Binding-site contacts:
Ligand atom C4 contacts residue ASN331 of chain 1.A at 4.2 Å.
Ligand atom C8 contacts residue PRO579 of chain 1.A at 4.2 Å (hydrophobic).
Ligand atom C8 contacts residue ASN331 of chain 1.A at 4.4 Å.
Ligand atom C7 contacts residue GLN580 of chain 1.A at 3.7 Å.
Ligand atom O5 contacts residue ASN331 of chain 1.A at 2.3 Å (h-bond).
Ligand atom C1 contacts residue GLN580 of chain 1.A at 3.8 Å.
Ligand atom C5 contacts residue ASN331 of chain 1.A at 3.7 Å.
Ligand atom O7 contacts residue ASN331 of chain 1.A at 3.0 Å (h-bond).
Ligand atom C3 contacts residue GLN580 of chain 1.A at 4.0 Å.
Ligand atom N2 contacts residue GLN580 of chain 1.A at 3.0 Å (h-bond).
Ligand atom C1 contacts residue ASN331 of chain 1.A at 1.4 Å.
Ligand atom C2 contacts residue GLN580 of chain 1.A at 3.8 Å.
Ligand atom C2 contacts residue ASN331 of chain 1.A at 2.5 Å.
Ligand atom N2 contacts residue ASN331 of chain 1.A at 3.0 Å (h-bond).
Ligand atom C8 contacts residue LEU582 of chain 1.A at 4.3 Å (hydrophobic).
Ligand atom C3 contacts residue ASN331 of chain 1.A at 3.8 Å.
Ligand atom C7 contacts residue ASN331 of chain 1.A at 3.2 Å.
Ligand atom C8 contacts residue GLN580 of chain 1.A at 3.6 Å.

Sequence of chain 1.A:
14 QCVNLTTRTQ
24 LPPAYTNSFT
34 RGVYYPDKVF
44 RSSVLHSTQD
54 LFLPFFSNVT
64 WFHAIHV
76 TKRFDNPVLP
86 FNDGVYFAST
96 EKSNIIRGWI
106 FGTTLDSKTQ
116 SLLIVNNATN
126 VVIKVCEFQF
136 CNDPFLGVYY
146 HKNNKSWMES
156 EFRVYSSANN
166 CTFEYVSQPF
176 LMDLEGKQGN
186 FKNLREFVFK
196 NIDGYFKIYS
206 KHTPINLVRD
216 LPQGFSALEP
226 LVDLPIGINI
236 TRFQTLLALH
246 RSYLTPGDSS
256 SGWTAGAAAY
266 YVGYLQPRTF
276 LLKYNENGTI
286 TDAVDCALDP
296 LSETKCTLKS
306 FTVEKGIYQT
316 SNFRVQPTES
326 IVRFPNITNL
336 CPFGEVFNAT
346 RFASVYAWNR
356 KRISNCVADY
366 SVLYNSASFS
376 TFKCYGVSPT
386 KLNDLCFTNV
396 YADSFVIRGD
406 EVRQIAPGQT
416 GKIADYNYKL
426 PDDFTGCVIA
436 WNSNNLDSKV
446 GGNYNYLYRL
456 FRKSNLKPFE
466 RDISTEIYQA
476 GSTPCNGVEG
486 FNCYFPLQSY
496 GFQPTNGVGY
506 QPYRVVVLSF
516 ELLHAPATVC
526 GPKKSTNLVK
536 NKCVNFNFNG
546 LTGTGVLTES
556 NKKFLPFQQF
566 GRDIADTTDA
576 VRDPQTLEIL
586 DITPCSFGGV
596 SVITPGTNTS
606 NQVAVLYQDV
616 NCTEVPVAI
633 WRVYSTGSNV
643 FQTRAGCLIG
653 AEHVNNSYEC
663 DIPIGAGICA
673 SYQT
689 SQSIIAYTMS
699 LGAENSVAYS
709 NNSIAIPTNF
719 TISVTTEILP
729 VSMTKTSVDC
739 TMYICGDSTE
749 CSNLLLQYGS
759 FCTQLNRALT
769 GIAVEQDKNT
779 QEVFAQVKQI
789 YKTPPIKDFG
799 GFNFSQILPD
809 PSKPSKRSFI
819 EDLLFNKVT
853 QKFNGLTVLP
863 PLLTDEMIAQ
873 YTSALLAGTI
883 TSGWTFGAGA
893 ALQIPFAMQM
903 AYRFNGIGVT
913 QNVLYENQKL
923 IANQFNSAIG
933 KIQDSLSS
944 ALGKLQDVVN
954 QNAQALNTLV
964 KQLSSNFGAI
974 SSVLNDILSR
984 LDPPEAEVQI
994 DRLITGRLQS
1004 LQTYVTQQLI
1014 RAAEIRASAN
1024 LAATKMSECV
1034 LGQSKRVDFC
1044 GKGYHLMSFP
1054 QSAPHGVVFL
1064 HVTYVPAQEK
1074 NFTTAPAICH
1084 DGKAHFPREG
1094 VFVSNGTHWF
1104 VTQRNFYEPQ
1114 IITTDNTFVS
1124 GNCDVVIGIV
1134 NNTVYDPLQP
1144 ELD

This small molecule binds to this protein.
Small molecule (SMILES): CC(=O)N[C@@H]1[C@@H](O)[C@H](O)[C@@H](CO)O[C@H]1O